Binding-site contacts:
Ligand atom O23 contacts residue SER141 of chain 1.A at 3.4 Å (h-bond).
Ligand atom N3 contacts residue GLU190 of chain 1.A at 3.1 Å (salt-bridge).
Ligand atom BR25 contacts residue GLU13 of chain 1.A at 3.4 Å.
Ligand atom O23 contacts residue THR142 of chain 1.A at 2.6 Å (h-bond).
Ligand atom C6 contacts residue PRO88 of chain 1.A at 3.5 Å (hydrophobic).
Ligand atom C8 contacts residue THR90 of chain 1.A at 3.7 Å.
Ligand atom C7 contacts residue TYR61 of chain 1.A at 3.6 Å (hydrophobic).
Ligand atom O14 contacts residue SER193 of chain 1.A at 3.6 Å.
Ligand atom C22 contacts residue THR142 of chain 1.A at 3.1 Å.
Ligand atom O15 contacts residue SER141 of chain 1.A at 3.3 Å (h-bond).
Ligand atom O24 contacts residue THR142 of chain 1.A at 2.9 Å (h-bond).
Ligand atom O12 contacts residue TYR61 of chain 1.A at 3.6 Å.
Ligand atom O23 contacts residue GLU190 of chain 1.A at 3.1 Å (salt-bridge).
Ligand atom N9 contacts residue TYR216 of chain 1.A at 3.4 Å.
Ligand atom C22 contacts residue SER141 of chain 1.A at 3.4 Å.
Ligand atom C13 contacts residue TYR16 of chain 1.A at 3.4 Å (hydrophobic).
Ligand atom O12 contacts residue ARG95 of chain 1.A at 3.0 Å (salt-bridge).
Ligand atom C13 contacts residue PRO88 of chain 1.A at 3.5 Å (hydrophobic).
Ligand atom C1 contacts residue GLU190 of chain 1.A at 3.6 Å.
Ligand atom O11 contacts residue PRO88 of chain 1.A at 3.7 Å.
Ligand atom C10 contacts residue ARG95 of chain 1.A at 3.5 Å.
Ligand atom O24 contacts residue SER141 of chain 1.A at 3.5 Å (h-bond).
Ligand atom O11 contacts residue THR90 of chain 1.A at 2.7 Å (h-bond).
Ligand atom C13 contacts residue TYR216 of chain 1.A at 3.3 Å (hydrophobic).
Ligand atom N9 contacts residue PRO88 of chain 1.A at 3.1 Å (h-bond).
Ligand atom C1 contacts residue TYR216 of chain 1.A at 3.4 Å (hydrophobic).
Ligand atom O15 contacts residue GLU190 of chain 1.A at 3.2 Å (salt-bridge).
Ligand atom O11 contacts residue ARG95 of chain 1.A at 2.7 Å (salt-bridge).
Ligand atom C2 contacts residue GLU190 of chain 1.A at 3.3 Å.
Ligand atom C6 contacts residue GLU190 of chain 1.A at 3.7 Å.
Ligand atom C6 contacts residue TYR61 of chain 1.A at 3.4 Å (hydrophobic).
Ligand atom C16 contacts residue GLU190 of chain 1.A at 3.5 Å.
Ligand atom N9 contacts residue GLU190 of chain 1.A at 3.3 Å (salt-bridge).
Ligand atom C8 contacts residue GLU190 of chain 1.A at 3.7 Å.
Ligand atom O23 contacts residue MET189 of chain 1.A at 3.4 Å.
Ligand atom N5 contacts residue GLU190 of chain 1.A at 3.6 Å (salt-bridge).
Ligand atom N9 contacts residue THR90 of chain 1.A at 2.8 Å (h-bond).
Ligand atom O11 contacts residue LEU89 of chain 1.A at 3.5 Å.
Ligand atom C4 contacts residue GLU190 of chain 1.A at 3.3 Å.
Ligand atom S20 contacts residue VAL137 of chain 1.A at 3.4 Å.

A protein and the small-molecule ligand that binds it are described below.
Small molecule (SMILES): Cc1cn(C[C@H](N)C(=O)O)c(=O)n(Cc2c(C(=O)O)sc(Br)c2Br)c1=O

Sequence of chain 1.A:
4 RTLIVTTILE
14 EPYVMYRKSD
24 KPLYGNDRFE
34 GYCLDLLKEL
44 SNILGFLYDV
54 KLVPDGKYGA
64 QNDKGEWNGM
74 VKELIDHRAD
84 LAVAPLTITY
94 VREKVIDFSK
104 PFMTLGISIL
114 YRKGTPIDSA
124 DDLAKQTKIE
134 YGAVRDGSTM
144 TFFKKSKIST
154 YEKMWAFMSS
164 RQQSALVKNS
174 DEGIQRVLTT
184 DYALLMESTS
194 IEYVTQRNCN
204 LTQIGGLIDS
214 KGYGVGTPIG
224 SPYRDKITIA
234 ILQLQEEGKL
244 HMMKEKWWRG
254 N